A small-molecule ligand and the protein it binds are described below.
Small molecule (SMILES): C[C@H](CCC(=O)O)[C@H]1CC[C@H]2[C@@H]3CC[C@@H]4C[C@H](O)CC[C@]4(C)[C@H]3CC[C@]12C

Binding-site contacts:
Ligand atom O4A contacts residue TYR38 of chain 1.A at 3.8 Å.
Ligand atom C18 contacts residue VAL144 of chain 1.A at 4.1 Å (hydrophobic).
Ligand atom C23 contacts residue SER119 of chain 1.A at 3.6 Å.
Ligand atom C20 contacts residue SER119 of chain 1.A at 3.9 Å.
Ligand atom C6 contacts residue HIS241 of chain 1.A at 3.9 Å.
Ligand atom O4 contacts residue TYR38 of chain 1.A at 2.5 Å (h-bond).
Ligand atom C18 contacts residue TRP130 of chain 1.A at 3.6 Å (hydrophobic).
Ligand atom C11 contacts residue VAL144 of chain 1.A at 3.9 Å (hydrophobic).
Ligand atom C24 contacts residue TYR38 of chain 1.A at 3.5 Å (hydrophobic).
Ligand atom C22 contacts residue SER119 of chain 1.A at 3.3 Å.
Ligand atom C24 contacts residue SER122 of chain 1.A at 3.4 Å.
Ligand atom O4 contacts residue TYR42 of chain 1.A at 3.9 Å.
Ligand atom O1B contacts residue VAL78 of chain 1.A at 3.7 Å.
Ligand atom C1 contacts residue ALA147 of chain 1.A at 4.0 Å (hydrophobic).
Ligand atom C15 contacts residue ILE115 of chain 1.A at 4.1 Å (hydrophobic).
Ligand atom C21 contacts residue TYR139 of chain 1.A at 3.8 Å (hydrophobic).
Ligand atom C20 contacts residue TRP130 of chain 1.A at 4.0 Å (hydrophobic).
Ligand atom C19 contacts residue VAL144 of chain 1.A at 3.3 Å (hydrophobic).
Ligand atom C4 contacts residue HIS241 of chain 1.A at 3.7 Å.
Ligand atom O4 contacts residue SER122 of chain 1.A at 2.7 Å (h-bond).
Ligand atom C1 contacts residue HIS149 of chain 1.A at 4.0 Å.
Ligand atom C6 contacts residue LEU153 of chain 1.A at 3.8 Å (hydrophobic).
Ligand atom C5 contacts residue HIS241 of chain 1.A at 3.9 Å.
Ligand atom C6 contacts residue ILE112 of chain 1.A at 4.1 Å (hydrophobic).
Ligand atom C16 contacts residue SER119 of chain 1.A at 3.5 Å.
Ligand atom O4A contacts residue SER119 of chain 1.A at 3.9 Å.
Ligand atom C6 contacts residue MET116 of chain 1.A at 3.8 Å (hydrophobic).
Ligand atom C2 contacts residue ALA147 of chain 1.A at 3.9 Å (hydrophobic).
Ligand atom C5 contacts residue HIS149 of chain 1.A at 3.9 Å.
Ligand atom O4 contacts residue SER119 of chain 1.A at 3.6 Å.
Ligand atom C2 contacts residue HIS149 of chain 1.A at 4.1 Å.
Ligand atom C23 contacts residue TRP130 of chain 1.A at 3.9 Å (hydrophobic).
Ligand atom C19 contacts residue ILE154 of chain 1.A at 3.4 Å (hydrophobic).
Ligand atom C23 contacts residue SER122 of chain 1.A at 3.2 Å.
Ligand atom C3 contacts residue HIS149 of chain 1.A at 3.5 Å.
Ligand atom C24 contacts residue SER119 of chain 1.A at 3.6 Å.
Ligand atom C7 contacts residue MET116 of chain 1.A at 3.9 Å (hydrophobic).
Ligand atom C7 contacts residue ILE112 of chain 1.A at 3.8 Å (hydrophobic).
Ligand atom C23 contacts residue CYS132 of chain 1.A at 3.8 Å (hydrophobic).
Ligand atom C16 contacts residue ILE115 of chain 1.A at 3.6 Å (hydrophobic).

Sequence of chain 1.A:
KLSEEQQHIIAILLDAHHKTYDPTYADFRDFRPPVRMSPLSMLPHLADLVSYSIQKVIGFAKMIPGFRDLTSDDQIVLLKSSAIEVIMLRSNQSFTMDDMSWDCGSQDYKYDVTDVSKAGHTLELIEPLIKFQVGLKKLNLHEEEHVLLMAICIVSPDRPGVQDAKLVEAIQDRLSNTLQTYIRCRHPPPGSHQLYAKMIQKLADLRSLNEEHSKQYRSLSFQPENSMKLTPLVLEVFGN